Sequence of chain 7.B:
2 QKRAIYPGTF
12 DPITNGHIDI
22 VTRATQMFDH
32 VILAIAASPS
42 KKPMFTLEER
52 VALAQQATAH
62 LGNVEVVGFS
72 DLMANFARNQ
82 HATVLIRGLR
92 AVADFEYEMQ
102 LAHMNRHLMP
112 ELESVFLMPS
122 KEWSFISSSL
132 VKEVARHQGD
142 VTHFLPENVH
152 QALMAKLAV

Sequence of chain 13.B:
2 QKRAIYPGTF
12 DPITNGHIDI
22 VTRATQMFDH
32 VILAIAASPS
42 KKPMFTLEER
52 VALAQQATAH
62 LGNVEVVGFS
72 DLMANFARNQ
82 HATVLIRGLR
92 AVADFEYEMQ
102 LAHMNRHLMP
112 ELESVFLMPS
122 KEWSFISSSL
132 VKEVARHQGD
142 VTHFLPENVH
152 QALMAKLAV

Binding-site contacts:
Ligand atom C8 contacts residue LEU73 of chain 13.B at 3.6 Å (hydrophobic).
Ligand atom C2 contacts residue ALA37 of chain 13.B at 3.9 Å (hydrophobic).
Ligand atom C7 contacts residue MET74 of chain 13.B at 3.3 Å (hydrophobic).
Ligand atom C10 contacts residue GLU134 of chain 7.B at 3.8 Å.
Ligand atom C3 contacts residue PHE70 of chain 13.B at 4.0 Å (hydrophobic).
Ligand atom C contacts residue GLU134 of chain 7.B at 3.8 Å.
Ligand atom C9 contacts residue LEU73 of chain 13.B at 4.3 Å (hydrophobic).
Ligand atom N1 contacts residue LEU73 of chain 13.B at 3.4 Å.
Ligand atom N2 contacts residue LEU73 of chain 13.B at 3.5 Å.
Ligand atom C4 contacts residue GLY9 of chain 13.B at 3.6 Å.
Ligand atom C9 contacts residue VAL135 of chain 7.B at 3.9 Å (hydrophobic).
Ligand atom C9 contacts residue LEU102 of chain 13.B at 3.6 Å (hydrophobic).
Ligand atom C3 contacts residue GLY9 of chain 13.B at 4.0 Å.
Ligand atom C7 contacts residue LEU73 of chain 13.B at 3.9 Å (hydrophobic).
Ligand atom C4 contacts residue ALA37 of chain 13.B at 4.1 Å (hydrophobic).
Ligand atom N2 contacts residue LEU102 of chain 13.B at 4.0 Å.
Ligand atom C2 contacts residue PHE70 of chain 13.B at 4.0 Å (hydrophobic).
Ligand atom N1 contacts residue MET74 of chain 13.B at 2.8 Å (h-bond).
Ligand atom C11 contacts residue GLU134 of chain 7.B at 3.5 Å.
Ligand atom C9 contacts residue LEU131 of chain 7.B at 4.2 Å (hydrophobic).
Ligand atom C11 contacts residue TYR98 of chain 13.B at 4.1 Å (hydrophobic).
Ligand atom C12 contacts residue GLU134 of chain 7.B at 4.1 Å.
Ligand atom N2 contacts residue VAL135 of chain 7.B at 4.4 Å.
Ligand atom C10 contacts residue LEU102 of chain 13.B at 4.0 Å (hydrophobic).
Ligand atom C8 contacts residue MET74 of chain 13.B at 4.1 Å (hydrophobic).
Ligand atom N contacts residue GLU134 of chain 7.B at 4.3 Å.
Ligand atom C10 contacts residue TYR98 of chain 13.B at 3.8 Å (hydrophobic).
Ligand atom C3 contacts residue MET74 of chain 13.B at 3.9 Å (hydrophobic).
Ligand atom N2 contacts residue MET74 of chain 13.B at 4.3 Å.
Ligand atom C7 contacts residue ASP72 of chain 13.B at 4.3 Å.
Ligand atom C3 contacts residue ALA37 of chain 13.B at 3.7 Å (hydrophobic).
Ligand atom N contacts residue MET74 of chain 13.B at 4.4 Å.
Ligand atom C1 contacts residue MET74 of chain 13.B at 4.5 Å (hydrophobic).
Ligand atom C12 contacts residue MET74 of chain 13.B at 4.4 Å (hydrophobic).
Ligand atom C1 contacts residue ALA37 of chain 13.B at 4.5 Å (hydrophobic).
Ligand atom N2 contacts residue ASN106 of chain 13.B at 4.4 Å.
Ligand atom C5 contacts residue THR10 of chain 13.B at 3.7 Å.
Ligand atom C10 contacts residue LEU131 of chain 7.B at 4.0 Å (hydrophobic).
Ligand atom C4 contacts residue THR10 of chain 13.B at 3.9 Å.
Ligand atom C2 contacts residue MET74 of chain 13.B at 3.9 Å (hydrophobic).

A protein and the small-molecule ligand that binds it are described below.
Small molecule (SMILES): c1ccc(Cn2cnc3ncccc32)cc1